A small-molecule ligand and the protein it binds are described below.
Small molecule (SMILES): CC(=O)N[C@@H]1[C@@H](O)[C@H](O)[C@@H](CO)O[C@H]1O

Binding-site contacts:
Ligand atom O5 contacts residue MET135 of chain 1.D at 4.1 Å.
Ligand atom O7 contacts residue ASN178 of chain 1.D at 3.6 Å (h-bond).
Ligand atom C7 contacts residue ASN178 of chain 1.D at 3.4 Å.
Ligand atom O5 contacts residue ASN178 of chain 1.D at 2.4 Å (h-bond).
Ligand atom C4 contacts residue ASN178 of chain 1.D at 4.2 Å.
Ligand atom C1 contacts residue ASN178 of chain 1.D at 1.4 Å.
Ligand atom C8 contacts residue LYS176 of chain 1.D at 4.1 Å.
Ligand atom C5 contacts residue ASN178 of chain 1.D at 3.7 Å.
Ligand atom C2 contacts residue ASN178 of chain 1.D at 2.5 Å.
Ligand atom C3 contacts residue ASN178 of chain 1.D at 3.8 Å.
Ligand atom C6 contacts residue TYR130 of chain 1.D at 3.7 Å (hydrophobic).
Ligand atom N2 contacts residue ASN178 of chain 1.D at 2.9 Å (h-bond).
Ligand atom O6 contacts residue TYR130 of chain 1.D at 3.7 Å.
Ligand atom C8 contacts residue ASN178 of chain 1.D at 4.5 Å.
Ligand atom C1 contacts residue MET135 of chain 1.D at 3.9 Å (hydrophobic).
Ligand atom O5 contacts residue VAL133 of chain 1.D at 4.3 Å.
Ligand atom C5 contacts residue MET135 of chain 1.D at 4.0 Å (hydrophobic).

Sequence of chain 1.D:
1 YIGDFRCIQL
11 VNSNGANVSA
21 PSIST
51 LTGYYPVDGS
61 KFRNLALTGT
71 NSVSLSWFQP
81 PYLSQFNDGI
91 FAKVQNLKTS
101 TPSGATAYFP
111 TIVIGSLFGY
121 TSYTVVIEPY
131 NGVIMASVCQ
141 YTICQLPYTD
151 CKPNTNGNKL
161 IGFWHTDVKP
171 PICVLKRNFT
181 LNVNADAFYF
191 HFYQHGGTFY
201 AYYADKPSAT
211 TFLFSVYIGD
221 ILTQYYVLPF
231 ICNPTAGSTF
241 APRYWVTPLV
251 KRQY